Sequence of chain 1.A:
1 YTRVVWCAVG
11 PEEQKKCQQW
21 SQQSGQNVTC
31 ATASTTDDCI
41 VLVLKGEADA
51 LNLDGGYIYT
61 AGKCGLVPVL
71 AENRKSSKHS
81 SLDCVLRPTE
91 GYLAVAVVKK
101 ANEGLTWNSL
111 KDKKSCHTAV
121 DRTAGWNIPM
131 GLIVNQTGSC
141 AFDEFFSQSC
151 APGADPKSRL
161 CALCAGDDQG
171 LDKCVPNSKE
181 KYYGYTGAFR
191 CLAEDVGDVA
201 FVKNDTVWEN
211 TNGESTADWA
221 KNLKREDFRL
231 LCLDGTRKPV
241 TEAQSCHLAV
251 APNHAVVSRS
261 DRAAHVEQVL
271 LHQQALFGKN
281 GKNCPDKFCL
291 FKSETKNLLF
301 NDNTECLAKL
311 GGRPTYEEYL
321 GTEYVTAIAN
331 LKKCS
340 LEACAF

Binding-site contacts:
Ligand atom C3 contacts residue ASN135 of chain 1.A at 3.7 Å.
Ligand atom O3 contacts residue ALA327 of chain 1.A at 4.2 Å.
Ligand atom O7 contacts residue ASN330 of chain 1.A at 3.3 Å (h-bond).
Ligand atom O6 contacts residue GLU323 of chain 1.A at 2.8 Å (salt-bridge).
Ligand atom O6 contacts residue THR326 of chain 1.A at 3.5 Å (h-bond).
Ligand atom C2 contacts residue ASN135 of chain 1.A at 2.3 Å.
Ligand atom N2 contacts residue ASN330 of chain 1.A at 4.3 Å.
Ligand atom N2 contacts residue ASN135 of chain 1.A at 2.8 Å (h-bond).
Ligand atom N2 contacts residue ALA327 of chain 1.A at 4.3 Å.
Ligand atom C1 contacts residue ASN135 of chain 1.A at 1.4 Å.
Ligand atom O5 contacts residue ASN135 of chain 1.A at 2.4 Å (h-bond).
Ligand atom N2 contacts residue GLY131 of chain 1.A at 4.4 Å.
Ligand atom O7 contacts residue ASN135 of chain 1.A at 3.8 Å.
Ligand atom C8 contacts residue LEU132 of chain 1.A at 4.0 Å (hydrophobic).
Ligand atom C7 contacts residue ASN330 of chain 1.A at 3.6 Å.
Ligand atom C8 contacts residue ALA327 of chain 1.A at 3.8 Å (hydrophobic).
Ligand atom C4 contacts residue ASN135 of chain 1.A at 4.1 Å.
Ligand atom C6 contacts residue GLU323 of chain 1.A at 3.4 Å.
Ligand atom C7 contacts residue LEU132 of chain 1.A at 4.4 Å (hydrophobic).
Ligand atom C7 contacts residue ALA327 of chain 1.A at 4.3 Å (hydrophobic).
Ligand atom O5 contacts residue THR326 of chain 1.A at 4.0 Å.
Ligand atom C1 contacts residue ASN330 of chain 1.A at 4.4 Å.
Ligand atom O4 contacts residue ASN330 of chain 1.A at 3.1 Å (h-bond).
Ligand atom C8 contacts residue ILE128 of chain 1.A at 4.4 Å (hydrophobic).
Ligand atom C3 contacts residue ASN330 of chain 1.A at 3.9 Å.
Ligand atom O7 contacts residue LEU132 of chain 1.A at 4.0 Å.
Ligand atom O7 contacts residue THR326 of chain 1.A at 4.3 Å.
Ligand atom C4 contacts residue ASN330 of chain 1.A at 3.7 Å.
Ligand atom O3 contacts residue THR326 of chain 1.A at 4.2 Å.
Ligand atom C5 contacts residue ASN135 of chain 1.A at 3.7 Å.
Ligand atom C6 contacts residue ASN330 of chain 1.A at 4.2 Å.
Ligand atom C5 contacts residue ASN330 of chain 1.A at 3.6 Å.
Ligand atom C8 contacts residue ASN330 of chain 1.A at 3.8 Å.
Ligand atom C8 contacts residue GLY131 of chain 1.A at 4.0 Å.
Ligand atom C7 contacts residue ASN135 of chain 1.A at 3.5 Å.
Ligand atom C3 contacts residue ALA327 of chain 1.A at 4.4 Å (hydrophobic).

This protein binds this small molecule.
Small molecule (SMILES): CC(=O)N[C@H]1[C@H](O[C@H]2[C@H](O)[C@@H](NC(C)=O)CO[C@@H]2CO)O[C@H](CO)[C@@H](O)[C@@H]1O